Sequence of chain 1.D:
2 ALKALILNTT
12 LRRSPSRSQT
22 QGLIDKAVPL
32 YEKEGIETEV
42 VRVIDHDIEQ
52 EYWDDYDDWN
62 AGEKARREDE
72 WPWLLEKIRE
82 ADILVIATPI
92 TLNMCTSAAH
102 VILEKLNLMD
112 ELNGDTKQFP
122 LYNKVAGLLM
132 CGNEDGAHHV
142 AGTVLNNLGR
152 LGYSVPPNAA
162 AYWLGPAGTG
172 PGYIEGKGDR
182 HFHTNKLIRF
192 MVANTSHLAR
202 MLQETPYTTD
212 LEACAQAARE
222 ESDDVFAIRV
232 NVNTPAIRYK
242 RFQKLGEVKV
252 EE

Sequence of chain 1.C:
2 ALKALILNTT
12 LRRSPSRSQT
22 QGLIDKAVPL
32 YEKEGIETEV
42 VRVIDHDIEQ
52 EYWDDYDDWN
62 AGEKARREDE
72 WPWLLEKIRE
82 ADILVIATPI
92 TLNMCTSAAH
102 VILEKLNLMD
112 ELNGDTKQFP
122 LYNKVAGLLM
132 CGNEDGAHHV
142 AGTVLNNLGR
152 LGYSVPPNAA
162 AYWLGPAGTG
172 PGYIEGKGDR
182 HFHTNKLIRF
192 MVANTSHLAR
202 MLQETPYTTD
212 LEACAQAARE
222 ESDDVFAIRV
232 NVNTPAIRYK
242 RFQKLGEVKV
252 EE

A protein and the small-molecule ligand that binds it are described below.
Small molecule (SMILES): Cc1cc2nc3c(=O)[nH]c(=O)[nH]c3[n+](CC(=O)[C@@H](O)[C@@H](O)COP(=O)(O)O)c2cc1N

Sequence of chain 1.B:
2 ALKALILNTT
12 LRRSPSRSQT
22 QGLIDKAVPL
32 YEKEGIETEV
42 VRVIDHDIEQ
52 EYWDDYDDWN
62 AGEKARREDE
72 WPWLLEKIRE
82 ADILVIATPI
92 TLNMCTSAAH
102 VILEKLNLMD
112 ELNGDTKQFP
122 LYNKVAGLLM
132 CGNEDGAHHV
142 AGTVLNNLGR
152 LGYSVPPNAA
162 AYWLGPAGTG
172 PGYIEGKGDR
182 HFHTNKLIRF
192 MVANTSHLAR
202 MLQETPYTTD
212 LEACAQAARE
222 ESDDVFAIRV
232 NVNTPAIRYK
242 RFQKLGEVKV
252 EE

Binding-site contacts:
Ligand atom N3 contacts residue TYR240 of chain 1.D at 3.4 Å.
Ligand atom C14 contacts residue TYR240 of chain 1.D at 3.4 Å (hydrophobic).
Ligand atom O4 contacts residue PRO90 of chain 1.C at 3.5 Å.
Ligand atom N1 contacts residue ILE91 of chain 1.C at 3.3 Å (h-bond).
Ligand atom O4 contacts residue THR21 of chain 1.C at 3.5 Å (h-bond).
Ligand atom C14 contacts residue ILE91 of chain 1.C at 3.3 Å (hydrophobic).
Ligand atom N3 contacts residue ILE91 of chain 1.C at 3.5 Å (h-bond).
Ligand atom O9 contacts residue GLU135 of chain 1.C at 2.7 Å (salt-bridge).
Ligand atom O2 contacts residue GLN20 of chain 1.C at 2.7 Å (h-bond).
Ligand atom C10 contacts residue GLU105 of chain 1.B at 3.5 Å.
Ligand atom N5 contacts residue ASP136 of chain 1.C at 2.9 Å (salt-bridge).
Ligand atom P1 contacts residue GLN20 of chain 1.C at 3.5 Å.
Ligand atom N4 contacts residue ASN134 of chain 1.C at 3.1 Å (h-bond).
Ligand atom O2 contacts residue SER19 of chain 1.C at 3.3 Å.
Ligand atom O3 contacts residue THR21 of chain 1.C at 2.8 Å (h-bond).
Ligand atom C4 contacts residue ILE91 of chain 1.C at 3.4 Å (hydrophobic).
Ligand atom C12 contacts residue THR92 of chain 1.C at 3.6 Å.
Ligand atom O5 contacts residue CYS132 of chain 1.C at 3.0 Å (h-bond).
Ligand atom C13 contacts residue ILE91 of chain 1.C at 3.1 Å (hydrophobic).
Ligand atom C12 contacts residue TYR240 of chain 1.D at 3.4 Å (hydrophobic).
Ligand atom O7 contacts residue CYS132 of chain 1.C at 3.5 Å (h-bond).
Ligand atom O8 contacts residue LEU93 of chain 1.C at 3.4 Å (h-bond).
Ligand atom C5 contacts residue ASN134 of chain 1.C at 3.5 Å.
Ligand atom N3 contacts residue LEU93 of chain 1.C at 3.1 Å (h-bond).
Ligand atom O2 contacts residue ARG13 of chain 1.C at 3.0 Å (salt-bridge).
Ligand atom O9 contacts residue GLY133 of chain 1.C at 3.4 Å.
Ligand atom C16 contacts residue ASN134 of chain 1.C at 3.5 Å.
Ligand atom N3 contacts residue THR92 of chain 1.C at 3.4 Å.
Ligand atom C16 contacts residue ASP136 of chain 1.C at 3.5 Å.
Ligand atom C6 contacts residue ILE91 of chain 1.C at 3.5 Å (hydrophobic).
Ligand atom O9 contacts residue ASP136 of chain 1.C at 2.8 Å (salt-bridge).
Ligand atom O8 contacts residue ASN94 of chain 1.C at 2.9 Å (h-bond).
Ligand atom O1 contacts residue THR11 of chain 1.C at 2.6 Å (h-bond).
Ligand atom O1 contacts residue ARG13 of chain 1.C at 2.9 Å (salt-bridge).
Ligand atom O3 contacts residue SER19 of chain 1.C at 2.5 Å (h-bond).
Ligand atom C1 contacts residue GLN20 of chain 1.C at 3.5 Å.
Ligand atom O9 contacts residue ASN134 of chain 1.C at 3.0 Å (h-bond).
Ligand atom O7 contacts residue ILE91 of chain 1.C at 2.6 Å (h-bond).
Ligand atom O3 contacts residue GLN20 of chain 1.C at 3.3 Å (h-bond).
Ligand atom C6 contacts residue TYR240 of chain 1.D at 3.4 Å (hydrophobic).